Sequence of chain 1.A:
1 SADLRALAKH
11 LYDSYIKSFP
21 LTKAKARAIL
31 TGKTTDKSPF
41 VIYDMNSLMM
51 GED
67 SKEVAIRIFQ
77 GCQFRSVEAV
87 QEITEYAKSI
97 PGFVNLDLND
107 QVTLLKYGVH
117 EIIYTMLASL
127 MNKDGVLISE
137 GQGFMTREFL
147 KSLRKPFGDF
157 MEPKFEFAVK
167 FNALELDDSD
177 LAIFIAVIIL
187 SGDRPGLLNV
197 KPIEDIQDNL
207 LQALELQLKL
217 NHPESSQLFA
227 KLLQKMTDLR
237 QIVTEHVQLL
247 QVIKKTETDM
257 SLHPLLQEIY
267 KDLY

Binding-site contacts:
Ligand atom C9 contacts residue LNB1 of chain 1.F at 0.7 Å.
Ligand atom C9 contacts residue CYS78 of chain 1.A at 3.4 Å (hydrophobic).
Ligand atom C13 contacts residue LNB1 of chain 1.F at 0.5 Å.
Ligand atom C4 contacts residue SER82 of chain 1.A at 3.5 Å.
Ligand atom C6 contacts residue HIS242 of chain 1.A at 3.6 Å.
Ligand atom O20 contacts residue LNB1 of chain 1.F at 0.5 Å (h-bond).
Ligand atom C6 contacts residue LNB1 of chain 1.F at 0.7 Å.
Ligand atom C8 contacts residue LNB1 of chain 1.F at 0.8 Å.
Ligand atom C10 contacts residue LNB1 of chain 1.F at 1.1 Å.
Ligand atom O23 contacts residue ARG81 of chain 1.A at 3.5 Å.
Ligand atom C11 contacts residue LNB1 of chain 1.F at 0.8 Å.
Ligand atom C2 contacts residue GLN79 of chain 1.A at 3.6 Å.
Ligand atom C16 contacts residue LNB1 of chain 1.F at 1.0 Å.
Ligand atom C2 contacts residue TYR266 of chain 1.A at 3.7 Å (hydrophobic).
Ligand atom C3 contacts residue SER82 of chain 1.A at 3.4 Å.
Ligand atom C15 contacts residue LNB1 of chain 1.F at 0.9 Å.
Ligand atom C3 contacts residue LNB1 of chain 1.F at 0.6 Å.
Ligand atom C10 contacts residue CYS78 of chain 1.A at 3.7 Å (hydrophobic).
Ligand atom C5 contacts residue LNB1 of chain 1.F at 0.6 Å.
Ligand atom O22 contacts residue SER82 of chain 1.A at 3.6 Å.
Ligand atom O19 contacts residue LNB1 of chain 1.F at 0.2 Å (h-bond).
Ligand atom C12 contacts residue LNB1 of chain 1.F at 0.6 Å.
Ligand atom C1 contacts residue GLN79 of chain 1.A at 2.9 Å.
Ligand atom C4 contacts residue TYR266 of chain 1.A at 3.7 Å (hydrophobic).
Ligand atom C5 contacts residue ILE119 of chain 1.A at 3.7 Å (hydrophobic).
Ligand atom C2 contacts residue SER82 of chain 1.A at 3.5 Å.
Ligand atom O20 contacts residue GLN79 of chain 1.A at 1.7 Å (h-bond).
Ligand atom C18 contacts residue LNB1 of chain 1.F at 0.7 Å.
Ligand atom C4 contacts residue LNB1 of chain 1.F at 1.3 Å.
Ligand atom O19 contacts residue HIS242 of chain 1.A at 3.1 Å (h-bond).
Ligand atom N21 contacts residue LNB1 of chain 1.F at 0.4 Å.
Ligand atom C17 contacts residue LNB1 of chain 1.F at 0.7 Å.
Ligand atom C14 contacts residue LNB1 of chain 1.F at 0.4 Å.
Ligand atom C8 contacts residue CYS78 of chain 1.A at 3.2 Å (hydrophobic).
Ligand atom C16 contacts residue CYS78 of chain 1.A at 3.5 Å (hydrophobic).
Ligand atom C2 contacts residue LNB1 of chain 1.F at 0.7 Å.
Ligand atom O23 contacts residue LNB1 of chain 1.F at 0.7 Å.
Ligand atom O22 contacts residue LNB1 of chain 1.F at 0.9 Å.
Ligand atom C7 contacts residue LNB1 of chain 1.F at 0.9 Å.
Ligand atom C1 contacts residue LNB1 of chain 1.F at 0.4 Å.

This protein binds this small molecule.
Small molecule (SMILES): CCCCC/C=C\C/C(=C\CCCCCCCC(=O)O)[N+](=O)[O-]